This small molecule binds to this protein.
Small molecule (SMILES): CC(=O)N[C@@H]1[C@@H](O)[C@H](O)[C@@H](CO)O[C@H]1O

Binding-site contacts:
Ligand atom C8 contacts residue ASN134 of chain 1.I at 4.2 Å.
Ligand atom C1 contacts residue ASN134 of chain 1.I at 1.4 Å.
Ligand atom C3 contacts residue ASN134 of chain 1.I at 3.8 Å.
Ligand atom C7 contacts residue ASN134 of chain 1.I at 3.1 Å.
Ligand atom N2 contacts residue ASN134 of chain 1.I at 2.9 Å (h-bond).
Ligand atom C4 contacts residue ASN134 of chain 1.I at 4.2 Å.
Ligand atom C8 contacts residue PHE133 of chain 1.I at 4.4 Å (hydrophobic).
Ligand atom O7 contacts residue ASN134 of chain 1.I at 3.1 Å (h-bond).
Ligand atom C2 contacts residue ASN134 of chain 1.I at 2.4 Å.
Ligand atom O5 contacts residue ASN134 of chain 1.I at 2.4 Å (h-bond).
Ligand atom C5 contacts residue ASN134 of chain 1.I at 3.6 Å.

Sequence of chain 1.I:
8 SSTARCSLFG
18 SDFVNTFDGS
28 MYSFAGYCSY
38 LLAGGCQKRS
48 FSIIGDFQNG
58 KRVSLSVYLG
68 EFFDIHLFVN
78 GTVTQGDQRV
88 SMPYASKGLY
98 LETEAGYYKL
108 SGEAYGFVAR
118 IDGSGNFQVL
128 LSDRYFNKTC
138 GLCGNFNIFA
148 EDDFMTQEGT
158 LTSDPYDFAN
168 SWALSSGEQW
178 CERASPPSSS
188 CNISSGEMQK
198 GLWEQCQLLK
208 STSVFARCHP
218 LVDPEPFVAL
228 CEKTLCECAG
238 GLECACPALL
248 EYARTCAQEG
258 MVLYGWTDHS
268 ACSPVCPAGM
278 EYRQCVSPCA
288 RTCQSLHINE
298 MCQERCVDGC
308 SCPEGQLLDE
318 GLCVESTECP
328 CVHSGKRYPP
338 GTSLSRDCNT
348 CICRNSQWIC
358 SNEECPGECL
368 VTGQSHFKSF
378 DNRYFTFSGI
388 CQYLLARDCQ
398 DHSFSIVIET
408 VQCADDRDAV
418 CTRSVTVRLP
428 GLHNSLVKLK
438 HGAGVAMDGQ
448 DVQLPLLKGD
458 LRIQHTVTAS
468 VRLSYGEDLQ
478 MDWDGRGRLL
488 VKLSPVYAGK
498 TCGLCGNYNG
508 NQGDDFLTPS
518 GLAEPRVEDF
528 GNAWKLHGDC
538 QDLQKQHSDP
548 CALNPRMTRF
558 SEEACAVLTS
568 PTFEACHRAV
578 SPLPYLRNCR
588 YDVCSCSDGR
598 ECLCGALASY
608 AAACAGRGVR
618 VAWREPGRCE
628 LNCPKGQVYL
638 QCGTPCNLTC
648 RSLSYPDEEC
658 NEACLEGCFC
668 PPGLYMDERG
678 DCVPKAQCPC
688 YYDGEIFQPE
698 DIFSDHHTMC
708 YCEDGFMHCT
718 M